The protein below binds the small molecule below.
Small molecule (SMILES): CCOC(=O)c1ccc(OCCCC2CCN(c3ccc(C)nn3)CC2)cc1

Sequence of chain 47.D:
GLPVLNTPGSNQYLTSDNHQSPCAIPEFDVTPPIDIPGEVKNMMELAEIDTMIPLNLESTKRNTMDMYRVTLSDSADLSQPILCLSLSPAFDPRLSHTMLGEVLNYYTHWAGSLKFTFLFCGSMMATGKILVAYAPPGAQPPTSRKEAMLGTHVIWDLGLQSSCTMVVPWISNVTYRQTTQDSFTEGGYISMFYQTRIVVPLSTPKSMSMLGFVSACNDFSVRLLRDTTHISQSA

Sequence of chain 47.B:
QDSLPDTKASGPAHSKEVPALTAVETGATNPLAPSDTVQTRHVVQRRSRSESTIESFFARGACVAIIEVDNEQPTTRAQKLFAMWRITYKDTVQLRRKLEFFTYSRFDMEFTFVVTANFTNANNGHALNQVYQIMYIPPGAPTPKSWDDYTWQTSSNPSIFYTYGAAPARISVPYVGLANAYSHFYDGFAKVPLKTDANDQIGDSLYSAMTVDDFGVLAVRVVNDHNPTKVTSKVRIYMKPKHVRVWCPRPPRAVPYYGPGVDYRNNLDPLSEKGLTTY

Binding-site contacts:
Ligand atom O15 contacts residue MET130 of chain 47.B at 3.8 Å.
Ligand atom C21 contacts residue TYR203 of chain 47.B at 3.7 Å (hydrophobic).
Ligand atom C22 contacts residue TYR110 of chain 47.B at 3.3 Å (hydrophobic).
Ligand atom C20 contacts residue PHE236 of chain 47.B at 3.4 Å (hydrophobic).
Ligand atom N6 contacts residue VAL194 of chain 47.B at 3.6 Å.
Ligand atom C10 contacts residue PHE132 of chain 47.B at 3.7 Å (hydrophobic).
Ligand atom N4 contacts residue LEU239 of chain 47.B at 3.6 Å.
Ligand atom C19 contacts residue PHE236 of chain 47.B at 3.6 Å (hydrophobic).
Ligand atom C1 contacts residue ILE181 of chain 47.B at 3.5 Å (hydrophobic).
Ligand atom O24 contacts residue PHE236 of chain 47.B at 3.9 Å.
Ligand atom C16 contacts residue MET130 of chain 47.B at 3.8 Å (hydrophobic).
Ligand atom C9 contacts residue VAL194 of chain 47.B at 3.8 Å (hydrophobic).
Ligand atom C8 contacts residue VAL194 of chain 47.B at 3.8 Å (hydrophobic).
Ligand atom C13 contacts residue ILE108 of chain 47.B at 3.6 Å (hydrophobic).
Ligand atom C19 contacts residue TYR110 of chain 47.B at 3.8 Å (hydrophobic).
Ligand atom C3 contacts residue ALA24 of chain 47.D at 3.6 Å (hydrophobic).
Ligand atom C25 contacts residue THR109 of chain 47.B at 3.2 Å.
Ligand atom C4 contacts residue ALA24 of chain 47.D at 3.9 Å (hydrophobic).
Ligand atom C7 contacts residue ILE25 of chain 47.D at 3.8 Å (hydrophobic).
Ligand atom C3 contacts residue PRO179 of chain 47.B at 3.6 Å (hydrophobic).
Ligand atom N3 contacts residue LEU239 of chain 47.B at 3.8 Å.
Ligand atom O23 contacts residue TYR110 of chain 47.B at 3.5 Å.
Ligand atom C1 contacts residue ILE155 of chain 47.B at 3.8 Å (hydrophobic).
Ligand atom O24 contacts residue THR109 of chain 47.B at 3.6 Å.
Ligand atom C7 contacts residue VAL194 of chain 47.B at 3.6 Å (hydrophobic).
Ligand atom N4 contacts residue ILE192 of chain 47.B at 3.6 Å.
Ligand atom C18 contacts residue TYR110 of chain 47.B at 3.8 Å (hydrophobic).
Ligand atom C22 contacts residue PHE236 of chain 47.B at 3.3 Å (hydrophobic).
Ligand atom C17 contacts residue MET130 of chain 47.B at 3.7 Å (hydrophobic).
Ligand atom C12 contacts residue PHE236 of chain 47.B at 3.7 Å (hydrophobic).
Ligand atom C7 contacts residue TYR157 of chain 47.B at 3.5 Å (hydrophobic).
Ligand atom C8 contacts residue TYR157 of chain 47.B at 3.4 Å (hydrophobic).
Ligand atom C4 contacts residue TYR157 of chain 47.B at 3.5 Å (hydrophobic).
Ligand atom C10 contacts residue ILE108 of chain 47.B at 3.5 Å (hydrophobic).
Ligand atom C11 contacts residue PHE132 of chain 47.B at 3.5 Å (hydrophobic).
Ligand atom O23 contacts residue PHE236 of chain 47.B at 3.3 Å.
Ligand atom N3 contacts residue ILE192 of chain 47.B at 3.7 Å.
Ligand atom O24 contacts residue TYR110 of chain 47.B at 3.3 Å.
Ligand atom C3 contacts residue TYR157 of chain 47.B at 3.4 Å (hydrophobic).
Ligand atom C13 contacts residue PHE236 of chain 47.B at 3.8 Å (hydrophobic).

Sequence of chain 48.D:
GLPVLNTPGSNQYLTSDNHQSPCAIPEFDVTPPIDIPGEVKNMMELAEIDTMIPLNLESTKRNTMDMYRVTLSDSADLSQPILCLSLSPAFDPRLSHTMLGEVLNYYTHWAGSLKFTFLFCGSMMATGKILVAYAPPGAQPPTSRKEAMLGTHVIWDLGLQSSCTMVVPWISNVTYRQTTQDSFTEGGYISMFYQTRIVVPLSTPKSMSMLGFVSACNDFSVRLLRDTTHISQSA